Binding-site contacts:
Ligand atom C1 contacts residue ASN272 of chain 1.E at 1.4 Å.
Ligand atom N2 contacts residue ASN272 of chain 1.E at 2.8 Å (h-bond).
Ligand atom C1 contacts residue TYR270 of chain 1.E at 4.5 Å (hydrophobic).
Ligand atom C8 contacts residue ASN272 of chain 1.E at 3.1 Å.
Ligand atom O5 contacts residue MET222 of chain 1.E at 4.2 Å.
Ligand atom O2 contacts residue TYR270 of chain 1.E at 3.7 Å.
Ligand atom O7 contacts residue ASN272 of chain 1.E at 4.2 Å.
Ligand atom C4 contacts residue ASN272 of chain 1.E at 4.3 Å.
Ligand atom O6 contacts residue MET222 of chain 1.E at 4.1 Å.
Ligand atom C1 contacts residue TYR270 of chain 1.E at 4.4 Å (hydrophobic).
Ligand atom C7 contacts residue ASN272 of chain 1.E at 3.2 Å.
Ligand atom C7 contacts residue ASN273 of chain 1.E at 4.3 Å.
Ligand atom C5 contacts residue ASN272 of chain 1.E at 3.7 Å.
Ligand atom O5 contacts residue TYR270 of chain 1.E at 3.7 Å.
Ligand atom C5 contacts residue MET222 of chain 1.E at 4.0 Å (hydrophobic).
Ligand atom C2 contacts residue ASN272 of chain 1.E at 2.4 Å.
Ligand atom O5 contacts residue ASN272 of chain 1.E at 2.4 Å (h-bond).
Ligand atom C6 contacts residue MET222 of chain 1.E at 3.5 Å (hydrophobic).
Ligand atom C3 contacts residue ASN272 of chain 1.E at 3.8 Å.
Ligand atom O6 contacts residue TYR270 of chain 1.E at 3.5 Å.
Ligand atom C8 contacts residue ASN273 of chain 1.E at 3.0 Å.
Ligand atom C2 contacts residue TYR270 of chain 1.E at 4.0 Å (hydrophobic).

Sequence of chain 1.E:
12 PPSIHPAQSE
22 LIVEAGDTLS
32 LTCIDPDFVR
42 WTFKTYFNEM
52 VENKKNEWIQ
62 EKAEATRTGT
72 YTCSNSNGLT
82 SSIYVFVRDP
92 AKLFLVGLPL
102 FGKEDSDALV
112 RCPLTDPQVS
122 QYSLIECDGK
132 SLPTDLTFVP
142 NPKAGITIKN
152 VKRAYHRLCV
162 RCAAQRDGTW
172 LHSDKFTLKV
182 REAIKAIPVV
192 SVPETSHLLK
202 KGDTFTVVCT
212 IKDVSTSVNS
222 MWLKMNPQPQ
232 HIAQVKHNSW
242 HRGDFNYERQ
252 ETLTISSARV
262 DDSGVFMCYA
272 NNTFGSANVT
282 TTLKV

This small molecule binds to this protein.
Small molecule (SMILES): CC(=O)N[C@H]1[C@H](O[C@H]2[C@H](O)[C@@H](NC(C)=O)CO[C@@H]2CO[C@H]2O[C@@H](C)[C@@H](O)[C@@H](O)[C@@H]2O)O[C@H](CO)[C@@H](O)[C@@H]1O